A small-molecule ligand and the protein it binds are described below.
Small molecule (SMILES): CC(=O)N[C@@H]1[C@@H](O)[C@H](O)[C@@H](CO)O[C@H]1O

Sequence of chain 1.C:
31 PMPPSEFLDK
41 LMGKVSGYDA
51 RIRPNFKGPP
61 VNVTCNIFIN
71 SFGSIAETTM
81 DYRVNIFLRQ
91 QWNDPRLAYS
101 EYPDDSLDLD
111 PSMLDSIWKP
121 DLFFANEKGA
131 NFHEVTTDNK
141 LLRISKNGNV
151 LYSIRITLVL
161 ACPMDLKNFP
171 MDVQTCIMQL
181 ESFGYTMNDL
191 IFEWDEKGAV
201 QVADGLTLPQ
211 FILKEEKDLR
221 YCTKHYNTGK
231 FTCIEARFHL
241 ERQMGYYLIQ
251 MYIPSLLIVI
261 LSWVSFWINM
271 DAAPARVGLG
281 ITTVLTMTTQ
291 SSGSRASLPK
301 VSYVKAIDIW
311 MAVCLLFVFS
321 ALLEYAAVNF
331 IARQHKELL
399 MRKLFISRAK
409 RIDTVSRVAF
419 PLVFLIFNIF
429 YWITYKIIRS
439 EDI

Binding-site contacts:
Ligand atom O7 contacts residue ASN62 of chain 1.C at 4.3 Å.
Ligand atom C7 contacts residue ASN62 of chain 1.C at 4.2 Å.
Ligand atom C6 contacts residue PRO60 of chain 1.C at 3.8 Å (hydrophobic).
Ligand atom O5 contacts residue ASN62 of chain 1.C at 4.0 Å.
Ligand atom C6 contacts residue PRO59 of chain 1.C at 3.8 Å (hydrophobic).
Ligand atom O6 contacts residue VAL61 of chain 1.C at 4.4 Å.
Ligand atom O5 contacts residue PRO60 of chain 1.C at 3.6 Å.
Ligand atom N2 contacts residue ASN62 of chain 1.C at 3.7 Å.
Ligand atom O6 contacts residue PRO59 of chain 1.C at 4.0 Å.
Ligand atom C2 contacts residue ASN62 of chain 1.C at 3.5 Å.
Ligand atom O6 contacts residue PRO60 of chain 1.C at 3.9 Å.
Ligand atom C1 contacts residue ASN62 of chain 1.C at 3.3 Å.
Ligand atom C5 contacts residue PRO60 of chain 1.C at 4.3 Å (hydrophobic).